The small molecule below binds the protein below.
Small molecule (SMILES): Cn1cncc1-c1cnn([C@H](CC2CC2)c2ccc(-c3c(-n4cnnn4)ccc(Cl)c3F)c[n+]2[O-])c1

Binding-site contacts:
Ligand atom O23 contacts residue ASP187 of chain 1.A at 3.2 Å (salt-bridge).
Ligand atom CL28 contacts residue VAL220 of chain 1.A at 3.6 Å.
Ligand atom O23 contacts residue SER188 of chain 1.A at 2.9 Å (h-bond).
Ligand atom N32 contacts residue GLY211 of chain 1.A at 3.6 Å (h-bond).
Ligand atom N22 contacts residue LYS185 of chain 1.A at 3.7 Å.
Ligand atom C25 contacts residue TRP208 of chain 1.A at 3.6 Å (hydrophobic).
Ligand atom C33 contacts residue GLY209 of chain 1.A at 3.2 Å.
Ligand atom N22 contacts residue CYS184 of chain 1.A at 3.7 Å.
Ligand atom C11 contacts residue GLY186 of chain 1.A at 3.3 Å.
Ligand atom N22 contacts residue GLY186 of chain 1.A at 3.6 Å (h-bond).
Ligand atom O23 contacts residue GLY186 of chain 1.A at 2.7 Å (h-bond).
Ligand atom N35 contacts residue LYS185 of chain 1.A at 3.3 Å.
Ligand atom C27 contacts residue TRP208 of chain 1.A at 3.4 Å (hydrophobic).
Ligand atom N32 contacts residue CYS212 of chain 1.A at 3.7 Å.
Ligand atom C8 contacts residue LYS185 of chain 1.A at 3.7 Å.
Ligand atom N35 contacts residue CYS212 of chain 1.A at 3.4 Å (h-bond).
Ligand atom O23 contacts residue LYS185 of chain 1.A at 3.5 Å.
Ligand atom F26 contacts residue TRP208 of chain 1.A at 3.4 Å.
Ligand atom F26 contacts residue SER207 of chain 1.A at 3.2 Å.
Ligand atom C33 contacts residue GLY211 of chain 1.A at 3.1 Å.
Ligand atom C21 contacts residue CYS184 of chain 1.A at 3.2 Å (hydrophobic).
Ligand atom C29 contacts residue ASP182 of chain 1.A at 3.7 Å.
Ligand atom O23 contacts residue CYS184 of chain 1.A at 3.4 Å (h-bond).
Ligand atom C16 contacts residue HIS44 of chain 1.A at 3.5 Å.
Ligand atom C29 contacts residue GLY209 of chain 1.A at 3.6 Å.
Ligand atom N36 contacts residue LYS185 of chain 1.A at 3.5 Å (salt-bridge).
Ligand atom C30 contacts residue GLY211 of chain 1.A at 3.2 Å.
Ligand atom C13 contacts residue HIS44 of chain 1.A at 3.7 Å.
Ligand atom CL28 contacts residue TRP208 of chain 1.A at 3.4 Å.
Ligand atom N34 contacts residue GLY211 of chain 1.A at 3.7 Å.
Ligand atom N36 contacts residue CYS212 of chain 1.A at 3.4 Å (h-bond).
Ligand atom C30 contacts residue ALA183 of chain 1.A at 3.7 Å (hydrophobic).
Ligand atom N22 contacts residue SER188 of chain 1.A at 3.3 Å (h-bond).
Ligand atom C12 contacts residue SER188 of chain 1.A at 3.3 Å.
Ligand atom F26 contacts residue THR206 of chain 1.A at 3.2 Å.
Ligand atom C30 contacts residue GLY209 of chain 1.A at 3.6 Å.
Ligand atom C1 contacts residue LEU28 of chain 1.A at 3.2 Å (hydrophobic).
Ligand atom C29 contacts residue TRP208 of chain 1.A at 3.6 Å (hydrophobic).
Ligand atom C17 contacts residue SER188 of chain 1.A at 3.5 Å.
Ligand atom C3 contacts residue ILE141 of chain 1.A at 3.7 Å (hydrophobic).

Sequence of chain 1.A:
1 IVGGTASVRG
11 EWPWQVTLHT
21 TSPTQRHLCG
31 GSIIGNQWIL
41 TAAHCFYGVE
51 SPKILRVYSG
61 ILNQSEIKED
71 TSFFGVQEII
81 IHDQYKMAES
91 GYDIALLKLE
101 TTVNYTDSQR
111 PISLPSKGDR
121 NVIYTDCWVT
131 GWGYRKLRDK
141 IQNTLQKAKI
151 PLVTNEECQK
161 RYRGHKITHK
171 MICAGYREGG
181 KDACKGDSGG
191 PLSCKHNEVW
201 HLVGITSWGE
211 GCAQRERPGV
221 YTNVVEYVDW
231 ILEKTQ